Sequence of chain 59.A:
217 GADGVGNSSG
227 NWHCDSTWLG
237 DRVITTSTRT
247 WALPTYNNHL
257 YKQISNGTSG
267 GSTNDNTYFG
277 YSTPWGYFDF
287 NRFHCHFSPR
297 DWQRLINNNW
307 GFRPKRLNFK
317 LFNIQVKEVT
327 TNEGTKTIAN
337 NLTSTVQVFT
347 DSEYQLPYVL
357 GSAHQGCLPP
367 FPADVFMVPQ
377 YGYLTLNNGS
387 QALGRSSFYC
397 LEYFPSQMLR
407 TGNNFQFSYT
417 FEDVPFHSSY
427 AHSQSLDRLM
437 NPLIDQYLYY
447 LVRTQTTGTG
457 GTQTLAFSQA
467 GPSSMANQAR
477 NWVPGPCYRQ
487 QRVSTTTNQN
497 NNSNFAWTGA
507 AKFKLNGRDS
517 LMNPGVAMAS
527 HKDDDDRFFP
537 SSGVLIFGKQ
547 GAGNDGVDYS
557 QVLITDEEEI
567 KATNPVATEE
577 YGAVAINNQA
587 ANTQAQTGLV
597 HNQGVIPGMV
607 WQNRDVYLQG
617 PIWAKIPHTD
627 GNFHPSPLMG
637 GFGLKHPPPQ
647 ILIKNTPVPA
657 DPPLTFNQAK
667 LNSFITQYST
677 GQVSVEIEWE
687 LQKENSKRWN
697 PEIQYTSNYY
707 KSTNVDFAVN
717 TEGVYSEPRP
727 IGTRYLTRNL

Binding-site contacts:
Ligand atom C2' contacts residue HIS630 of chain 59.A at 3.2 Å.
Ligand atom N1 contacts residue PRO421 of chain 59.A at 4.3 Å.
Ligand atom O2P contacts residue ASP626 of chain 39.A at 4.2 Å.
Ligand atom C2 contacts residue VAL420 of chain 59.A at 4.3 Å (hydrophobic).
Ligand atom N7 contacts residue PRO421 of chain 59.A at 4.2 Å.
Ligand atom N6 contacts residue GLY639 of chain 59.A at 3.6 Å (h-bond).
Ligand atom C4 contacts residue PRO631 of chain 59.A at 4.0 Å (hydrophobic).
Ligand atom C8 contacts residue HIS630 of chain 59.A at 3.3 Å.
Ligand atom C5 contacts residue PRO631 of chain 59.A at 4.2 Å (hydrophobic).
Ligand atom N9 contacts residue HIS630 of chain 59.A at 4.2 Å.
Ligand atom C1' contacts residue PRO631 of chain 59.A at 4.3 Å (hydrophobic).
Ligand atom N3 contacts residue PRO631 of chain 59.A at 3.6 Å.
Ligand atom N7 contacts residue SER632 of chain 59.A at 4.1 Å.
Ligand atom N1 contacts residue GLY639 of chain 59.A at 3.1 Å (h-bond).
Ligand atom C6 contacts residue SER632 of chain 59.A at 3.9 Å.
Ligand atom O1P contacts residue LYS641 of chain 39.A at 4.0 Å.
Ligand atom C5 contacts residue PRO421 of chain 59.A at 4.1 Å (hydrophobic).
Ligand atom N7 contacts residue ASN609 of chain 59.A at 3.8 Å.
Ligand atom C2 contacts residue PRO421 of chain 59.A at 4.5 Å (hydrophobic).
Ligand atom N6 contacts residue VAL420 of chain 59.A at 4.0 Å.
Ligand atom N6 contacts residue GLY637 of chain 59.A at 3.7 Å.
Ligand atom C5 contacts residue SER632 of chain 59.A at 4.1 Å.
Ligand atom C6 contacts residue GLY639 of chain 59.A at 3.8 Å.
Ligand atom C2 contacts residue GLY639 of chain 59.A at 3.1 Å.
Ligand atom N1 contacts residue PHE638 of chain 59.A at 4.3 Å.
Ligand atom C4 contacts residue PRO421 of chain 59.A at 4.3 Å (hydrophobic).
Ligand atom N7 contacts residue HIS630 of chain 59.A at 4.1 Å.
Ligand atom N1 contacts residue VAL420 of chain 59.A at 3.7 Å.
Ligand atom N6 contacts residue PHE638 of chain 59.A at 3.9 Å.
Ligand atom C1' contacts residue HIS630 of chain 59.A at 4.0 Å.
Ligand atom C8 contacts residue PRO421 of chain 59.A at 4.3 Å (hydrophobic).
Ligand atom N3 contacts residue GLY639 of chain 59.A at 4.3 Å.
Ligand atom C6 contacts residue VAL420 of chain 59.A at 4.0 Å (hydrophobic).
Ligand atom C3' contacts residue HIS630 of chain 59.A at 4.4 Å.
Ligand atom C6 contacts residue PRO631 of chain 59.A at 3.9 Å (hydrophobic).
Ligand atom C2 contacts residue PRO631 of chain 59.A at 3.3 Å (hydrophobic).
Ligand atom N6 contacts residue SER632 of chain 59.A at 3.3 Å (h-bond).
Ligand atom C6 contacts residue PRO421 of chain 59.A at 4.1 Å (hydrophobic).
Ligand atom N9 contacts residue PRO421 of chain 59.A at 4.4 Å.
Ligand atom N1 contacts residue PRO631 of chain 59.A at 3.5 Å (h-bond).

The small molecule below binds the protein below.
Small molecule (SMILES): Nc1ncnc2c1ncn2[C@H]1C[C@H](O)[C@@H](COP(=O)(O)O)O1

Sequence of chain 39.A:
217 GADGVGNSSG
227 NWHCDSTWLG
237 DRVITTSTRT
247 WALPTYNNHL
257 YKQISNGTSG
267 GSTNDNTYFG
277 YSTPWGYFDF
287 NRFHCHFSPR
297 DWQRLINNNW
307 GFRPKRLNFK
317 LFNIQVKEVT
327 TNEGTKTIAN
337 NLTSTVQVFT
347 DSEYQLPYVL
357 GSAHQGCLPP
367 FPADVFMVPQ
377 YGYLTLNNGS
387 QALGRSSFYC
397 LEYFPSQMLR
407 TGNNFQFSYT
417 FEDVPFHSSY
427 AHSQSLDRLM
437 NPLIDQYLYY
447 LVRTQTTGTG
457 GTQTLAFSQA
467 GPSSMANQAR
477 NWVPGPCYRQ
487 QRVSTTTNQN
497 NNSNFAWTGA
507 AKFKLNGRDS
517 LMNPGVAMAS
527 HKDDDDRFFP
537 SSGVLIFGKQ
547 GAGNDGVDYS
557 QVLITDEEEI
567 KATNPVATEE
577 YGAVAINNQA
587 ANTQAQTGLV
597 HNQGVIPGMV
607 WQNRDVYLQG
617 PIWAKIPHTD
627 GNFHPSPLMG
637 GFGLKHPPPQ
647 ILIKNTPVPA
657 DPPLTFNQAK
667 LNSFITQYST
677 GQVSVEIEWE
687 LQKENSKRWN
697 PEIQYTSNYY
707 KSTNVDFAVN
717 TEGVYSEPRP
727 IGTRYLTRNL